This protein binds this small molecule.
Small molecule (SMILES): CC(=O)N[C@@H]1[C@@H](O)[C@H](O)[C@@H](CO)O[C@H]1O

Sequence of chain 1.B:
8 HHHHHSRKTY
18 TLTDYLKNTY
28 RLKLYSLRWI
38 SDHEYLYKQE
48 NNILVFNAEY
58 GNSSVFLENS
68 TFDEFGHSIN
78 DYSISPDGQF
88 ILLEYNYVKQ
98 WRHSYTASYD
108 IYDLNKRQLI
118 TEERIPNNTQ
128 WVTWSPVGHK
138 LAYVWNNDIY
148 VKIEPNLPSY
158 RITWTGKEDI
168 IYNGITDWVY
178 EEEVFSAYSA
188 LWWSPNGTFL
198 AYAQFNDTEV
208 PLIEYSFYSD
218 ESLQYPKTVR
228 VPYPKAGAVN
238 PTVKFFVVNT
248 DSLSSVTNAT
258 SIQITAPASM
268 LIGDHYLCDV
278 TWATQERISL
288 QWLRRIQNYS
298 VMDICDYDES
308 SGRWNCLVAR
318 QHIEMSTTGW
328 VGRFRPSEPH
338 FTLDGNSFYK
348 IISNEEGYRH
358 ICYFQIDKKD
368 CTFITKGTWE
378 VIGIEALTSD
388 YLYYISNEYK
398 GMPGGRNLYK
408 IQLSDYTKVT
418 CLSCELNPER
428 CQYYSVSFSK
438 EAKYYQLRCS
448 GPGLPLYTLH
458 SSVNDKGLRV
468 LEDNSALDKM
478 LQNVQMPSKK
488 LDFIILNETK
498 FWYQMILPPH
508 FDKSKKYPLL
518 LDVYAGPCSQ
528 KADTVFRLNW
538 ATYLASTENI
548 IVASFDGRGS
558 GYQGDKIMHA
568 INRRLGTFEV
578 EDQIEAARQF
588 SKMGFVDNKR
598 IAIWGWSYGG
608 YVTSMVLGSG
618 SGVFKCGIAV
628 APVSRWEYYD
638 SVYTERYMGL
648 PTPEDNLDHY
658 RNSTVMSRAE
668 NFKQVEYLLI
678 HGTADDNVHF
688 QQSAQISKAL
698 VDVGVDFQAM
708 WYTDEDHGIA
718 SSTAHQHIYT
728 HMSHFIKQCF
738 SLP

Binding-site contacts:
Ligand atom C8 contacts residue MET322 of chain 1.B at 3.8 Å (hydrophobic).
Ligand atom O7 contacts residue SER323 of chain 1.B at 3.4 Å (h-bond).
Ligand atom O5 contacts residue ASN295 of chain 1.B at 2.4 Å (h-bond).
Ligand atom N2 contacts residue ASN295 of chain 1.B at 2.9 Å (h-bond).
Ligand atom C8 contacts residue TYR296 of chain 1.B at 4.2 Å (hydrophobic).
Ligand atom C1 contacts residue ILE293 of chain 1.B at 4.1 Å (hydrophobic).
Ligand atom C7 contacts residue ASN295 of chain 1.B at 3.3 Å.
Ligand atom C7 contacts residue SER323 of chain 1.B at 4.4 Å.
Ligand atom C5 contacts residue ASN295 of chain 1.B at 3.7 Å.
Ligand atom C4 contacts residue ASN295 of chain 1.B at 4.2 Å.
Ligand atom C2 contacts residue ASN295 of chain 1.B at 2.2 Å.
Ligand atom O7 contacts residue THR324 of chain 1.B at 4.1 Å.
Ligand atom C3 contacts residue ASN295 of chain 1.B at 3.6 Å.
Ligand atom O3 contacts residue ASN295 of chain 1.B at 4.3 Å.
Ligand atom O7 contacts residue ASN295 of chain 1.B at 3.4 Å (h-bond).
Ligand atom C6 contacts residue ILE293 of chain 1.B at 4.3 Å (hydrophobic).
Ligand atom C5 contacts residue ILE293 of chain 1.B at 4.3 Å (hydrophobic).
Ligand atom C1 contacts residue ASN295 of chain 1.B at 1.4 Å.
Ligand atom O5 contacts residue ILE293 of chain 1.B at 3.6 Å.
Ligand atom C8 contacts residue ASN295 of chain 1.B at 4.1 Å.